Binding-site contacts:
Ligand atom C8 contacts residue ARG92 of chain 1.F at 3.2 Å.
Ligand atom O1B contacts residue HIS19 of chain 1.F at 3.0 Å (h-bond).
Ligand atom N6 contacts residue TYR125 of chain 1.F at 2.9 Å (h-bond).
Ligand atom C3' contacts residue ARG89 of chain 1.F at 3.7 Å.
Ligand atom O3B contacts residue SER129 of chain 1.F at 3.5 Å.
Ligand atom C8 contacts residue HIS19 of chain 1.F at 3.7 Å.
Ligand atom O2A contacts residue PHE12 of chain 1.F at 3.7 Å.
Ligand atom N3 contacts residue ILE22 of chain 1.F at 3.6 Å.
Ligand atom O2' contacts residue GLY90 of chain 1.F at 2.6 Å (h-bond).
Ligand atom O1B contacts residue SER129 of chain 1.F at 3.5 Å.
Ligand atom O3A contacts residue HIS19 of chain 1.F at 3.0 Å.
Ligand atom O2' contacts residue ARG92 of chain 1.F at 3.7 Å.
Ligand atom O3' contacts residue ARG89 of chain 1.F at 3.3 Å (salt-bridge).
Ligand atom O1B contacts residue ARG92 of chain 1.F at 3.5 Å (salt-bridge).
Ligand atom C2 contacts residue SER121 of chain 1.F at 3.7 Å.
Ligand atom N7 contacts residue ILE128 of chain 1.F at 3.7 Å.
Ligand atom C5' contacts residue HIS19 of chain 1.F at 3.6 Å.
Ligand atom N6 contacts residue ILE128 of chain 1.F at 3.0 Å (h-bond).
Ligand atom N7 contacts residue ARG92 of chain 1.F at 3.0 Å (salt-bridge).
Ligand atom C2 contacts residue GLY18 of chain 1.F at 3.6 Å.
Ligand atom O2A contacts residue GLY10 of chain 1.F at 3.7 Å.
Ligand atom N6 contacts residue GLY18 of chain 1.F at 3.4 Å.
Ligand atom O2G contacts residue SER131 of chain 1.F at 2.9 Å (h-bond).
Ligand atom C2 contacts residue ILE22 of chain 1.F at 3.6 Å (hydrophobic).
Ligand atom C6 contacts residue ARG92 of chain 1.F at 3.6 Å.
Ligand atom O3' contacts residue GLY90 of chain 1.F at 3.2 Å (h-bond).
Ligand atom C2' contacts residue GLY90 of chain 1.F at 3.5 Å.
Ligand atom N3 contacts residue GLY90 of chain 1.F at 3.7 Å.
Ligand atom O5' contacts residue HIS19 of chain 1.F at 3.1 Å.
Ligand atom N1 contacts residue GLY18 of chain 1.F at 3.5 Å (h-bond).
Ligand atom O2B contacts residue ARG92 of chain 1.F at 3.1 Å (salt-bridge).
Ligand atom C5 contacts residue ARG92 of chain 1.F at 3.5 Å.
Ligand atom N1 contacts residue SER121 of chain 1.F at 3.1 Å (h-bond).
Ligand atom O2A contacts residue SER11 of chain 1.F at 2.7 Å (h-bond).
Ligand atom PB contacts residue HIS19 of chain 1.F at 3.6 Å.
Ligand atom C1' contacts residue GLY90 of chain 1.F at 3.5 Å.
Ligand atom C6 contacts residue GLY18 of chain 1.F at 3.6 Å.
Ligand atom O3B contacts residue SER130 of chain 1.F at 3.0 Å (h-bond).
Ligand atom O1B contacts residue SER130 of chain 1.F at 3.2 Å (h-bond).
Ligand atom PA contacts residue HIS19 of chain 1.F at 3.5 Å.

A protein and the small-molecule ligand that binds it are described below.
Small molecule (SMILES): Nc1ncnc2c1ncn2[C@@H]1O[C@H](COP(=O)(O)OP(=O)(O)OP(O)(O)=S)[C@@H](O)[C@H]1O

Sequence of chain 1.F:
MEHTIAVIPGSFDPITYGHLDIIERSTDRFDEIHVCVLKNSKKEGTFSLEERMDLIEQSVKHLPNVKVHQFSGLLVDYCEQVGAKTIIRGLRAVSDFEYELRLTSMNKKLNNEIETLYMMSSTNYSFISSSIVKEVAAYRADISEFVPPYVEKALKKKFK